A protein and the small-molecule ligand that binds it are described below.
Small molecule (SMILES): Cc1cn([C@H]2C[C@H](O[P](=O)(O)OC[C@H]3O[C@@H](n4ccc(N)nc4=O)C[C@@H]3O[P](=O)(O)OC[C@H]3O[C@@H](n4cnc5c(=O)nc(N)[nH]c54)C[C@@H]3O[P](=O)(O)OC[C@H]3O[C@@H](n4cnc5c(=O)nc(N)[nH]c54)C[C@@H]3O)[C@@H](CO[P](=O)(O)O[C@H]3C[C@H](n4cnc5c(=O)nc(N)[nH]c54)O[C@@H]3COP(=O)(O)O)O2)c(=O)[nH]c1=O

Sequence of chain 1.D:
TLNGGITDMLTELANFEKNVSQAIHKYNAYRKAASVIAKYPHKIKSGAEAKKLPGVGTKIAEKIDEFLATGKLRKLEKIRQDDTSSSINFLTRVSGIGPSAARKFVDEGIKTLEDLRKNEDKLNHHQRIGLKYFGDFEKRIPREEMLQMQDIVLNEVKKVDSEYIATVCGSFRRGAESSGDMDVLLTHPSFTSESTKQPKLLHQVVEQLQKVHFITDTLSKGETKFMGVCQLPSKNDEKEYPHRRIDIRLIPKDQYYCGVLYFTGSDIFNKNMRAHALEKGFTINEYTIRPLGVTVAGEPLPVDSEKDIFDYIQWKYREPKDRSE

Binding-site contacts:
Ligand atom O6 contacts residue HIS34 of chain 1.D at 3.9 Å.
Ligand atom C5' contacts residue GLY66 of chain 1.D at 3.5 Å.
Ligand atom OP2 contacts residue LYS35 of chain 1.D at 3.8 Å.
Ligand atom OP2 contacts residue THR67 of chain 1.D at 3.8 Å.
Ligand atom O4' contacts residue ALA38 of chain 1.D at 3.6 Å.
Ligand atom OP2 contacts residue LYS68 of chain 1.D at 3.0 Å.
Ligand atom OP1 contacts residue ILE69 of chain 1.D at 3.0 Å (h-bond).
Ligand atom OP3 contacts residue LYS35 of chain 1.D at 2.8 Å (salt-bridge).
Ligand atom OP1 contacts residue LYS68 of chain 1.D at 2.9 Å (salt-bridge).
Ligand atom OP1 contacts residue LYS68 of chain 1.D at 3.5 Å (salt-bridge).
Ligand atom C5' contacts residue TYR39 of chain 1.D at 3.4 Å (hydrophobic).
Ligand atom C8 contacts residue LYS35 of chain 1.D at 3.8 Å.
Ligand atom C4' contacts residue GLY64 of chain 1.D at 3.3 Å.
Ligand atom OP2 contacts residue LYS68 of chain 1.D at 3.4 Å (salt-bridge).
Ligand atom OP2 contacts residue VAL65 of chain 1.D at 3.6 Å.
Ligand atom O5' contacts residue GLY66 of chain 1.D at 3.5 Å.
Ligand atom OP1 contacts residue PRO63 of chain 1.D at 3.7 Å.
Ligand atom P contacts residue GLY64 of chain 1.D at 3.9 Å.
Ligand atom OP1 contacts residue GLY64 of chain 1.D at 2.8 Å (h-bond).
Ligand atom O5' contacts residue LYS35 of chain 1.D at 3.6 Å.
Ligand atom N3 contacts residue ALA38 of chain 1.D at 3.6 Å.
Ligand atom O3' contacts residue VAL65 of chain 1.D at 3.9 Å.
Ligand atom OP2 contacts residue GLY66 of chain 1.D at 3.6 Å.
Ligand atom P contacts residue ILE69 of chain 1.D at 3.9 Å.
Ligand atom C3' contacts residue GLY66 of chain 1.D at 3.7 Å.
Ligand atom P contacts residue LYS68 of chain 1.D at 3.6 Å.
Ligand atom P contacts residue LYS35 of chain 1.D at 3.8 Å.
Ligand atom C5' contacts residue GLY64 of chain 1.D at 3.3 Å.
Ligand atom O3' contacts residue LYS68 of chain 1.D at 3.8 Å.
Ligand atom C3' contacts residue LYS68 of chain 1.D at 3.8 Å.
Ligand atom P contacts residue VAL65 of chain 1.D at 3.9 Å.
Ligand atom O3' contacts residue ILE69 of chain 1.D at 3.6 Å.
Ligand atom N7 contacts residue LYS35 of chain 1.D at 3.9 Å.
Ligand atom OP1 contacts residue LEU62 of chain 1.D at 3.6 Å (h-bond).
Ligand atom OP1 contacts residue THR67 of chain 1.D at 3.5 Å (h-bond).
Ligand atom OP1 contacts residue VAL65 of chain 1.D at 3.5 Å (h-bond).
Ligand atom OP1 contacts residue GLY66 of chain 1.D at 2.8 Å (h-bond).
Ligand atom P contacts residue GLY66 of chain 1.D at 3.6 Å.
Ligand atom O3' contacts residue GLY64 of chain 1.D at 3.4 Å.
Ligand atom P contacts residue LYS68 of chain 1.D at 3.8 Å.